Sequence of chain 1.C:
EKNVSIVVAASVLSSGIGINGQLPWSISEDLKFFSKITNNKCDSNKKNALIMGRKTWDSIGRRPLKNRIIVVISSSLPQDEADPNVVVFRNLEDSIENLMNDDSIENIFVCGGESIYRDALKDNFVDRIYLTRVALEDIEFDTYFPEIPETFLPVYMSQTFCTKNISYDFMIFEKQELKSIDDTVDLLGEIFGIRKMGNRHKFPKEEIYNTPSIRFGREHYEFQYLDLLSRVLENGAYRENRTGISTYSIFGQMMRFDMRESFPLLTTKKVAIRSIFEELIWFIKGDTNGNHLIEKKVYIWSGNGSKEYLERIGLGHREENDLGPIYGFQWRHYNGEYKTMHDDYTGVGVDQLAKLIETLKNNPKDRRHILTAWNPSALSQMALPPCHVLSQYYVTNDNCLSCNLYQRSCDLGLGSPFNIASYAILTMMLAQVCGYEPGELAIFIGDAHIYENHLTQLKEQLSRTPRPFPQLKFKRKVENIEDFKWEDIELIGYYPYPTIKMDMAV

The protein below binds the small molecule below.
Small molecule (SMILES): CN(Cc1cnc2nc(N)nc(N)c2n1)c1ccc(C(=O)N[C@@H](CCC(=O)O)C(=O)O)cc1

Binding-site contacts:
Ligand atom CT contacts residue SER37 of chain 1.C at 3.6 Å.
Ligand atom C16 contacts residue PHE36 of chain 1.C at 3.6 Å (hydrophobic).
Ligand atom C12 contacts residue LEU33 of chain 1.C at 3.6 Å (hydrophobic).
Ligand atom OE2 contacts residue LEU33 of chain 1.C at 3.5 Å.
Ligand atom C7 contacts residue LEU25 of chain 1.C at 3.4 Å (hydrophobic).
Ligand atom O1 contacts residue ARG70 of chain 1.C at 3.0 Å (salt-bridge).
Ligand atom O1 contacts residue SER37 of chain 1.C at 3.2 Å.
Ligand atom CT contacts residue ARG70 of chain 1.C at 3.1 Å.
Ligand atom N contacts residue LEU67 of chain 1.C at 3.6 Å.
Ligand atom C8A contacts residue ASP32 of chain 1.C at 3.4 Å.
Ligand atom C2 contacts residue ASP32 of chain 1.C at 3.7 Å.
Ligand atom N3 contacts residue VAL10 of chain 1.C at 3.3 Å (h-bond).
Ligand atom N1 contacts residue ALA11 of chain 1.C at 3.5 Å.
Ligand atom O2 contacts residue SER37 of chain 1.C at 3.4 Å (h-bond).
Ligand atom NA2 contacts residue VAL10 of chain 1.C at 3.4 Å (h-bond).
Ligand atom C4A contacts residue NDP1 of chain 1.P at 3.1 Å.
Ligand atom C7 contacts residue LEU33 of chain 1.C at 3.7 Å (hydrophobic).
Ligand atom NA4 contacts residue CYS113 of chain 1.C at 3.3 Å.
Ligand atom N8 contacts residue LEU33 of chain 1.C at 3.7 Å.
Ligand atom NA2 contacts residue THR134 of chain 1.C at 3.2 Å (h-bond).
Ligand atom N3 contacts residue NDP1 of chain 1.P at 3.6 Å.
Ligand atom NA4 contacts residue TYR119 of chain 1.C at 3.5 Å (h-bond).
Ligand atom N3 contacts residue VAL9 of chain 1.C at 3.3 Å.
Ligand atom C2 contacts residue ALA11 of chain 1.C at 3.6 Å (hydrophobic).
Ligand atom C8A contacts residue NDP1 of chain 1.P at 3.6 Å.
Ligand atom C2 contacts residue VAL10 of chain 1.C at 3.6 Å (hydrophobic).
Ligand atom NA4 contacts residue PHE36 of chain 1.C at 3.5 Å.
Ligand atom C4 contacts residue VAL9 of chain 1.C at 3.4 Å (hydrophobic).
Ligand atom N5 contacts residue NDP1 of chain 1.P at 3.2 Å.
Ligand atom C14 contacts residue ILE62 of chain 1.C at 3.5 Å (hydrophobic).
Ligand atom NA4 contacts residue NDP1 of chain 1.P at 3.5 Å (h-bond).
Ligand atom NA4 contacts residue VAL9 of chain 1.C at 2.6 Å (h-bond).
Ligand atom CM contacts residue THR58 of chain 1.C at 3.5 Å.
Ligand atom N3 contacts residue PHE36 of chain 1.C at 3.7 Å.
Ligand atom N8 contacts residue ASP32 of chain 1.C at 3.1 Å (salt-bridge).
Ligand atom C4 contacts residue NDP1 of chain 1.P at 3.1 Å.
Ligand atom NA2 contacts residue ASP32 of chain 1.C at 3.2 Å (salt-bridge).
Ligand atom O2 contacts residue ARG70 of chain 1.C at 2.7 Å (salt-bridge).
Ligand atom C4 contacts residue PHE36 of chain 1.C at 3.5 Å (hydrophobic).
Ligand atom N1 contacts residue ASP32 of chain 1.C at 2.9 Å (salt-bridge).